Sequence of chain 58.C:
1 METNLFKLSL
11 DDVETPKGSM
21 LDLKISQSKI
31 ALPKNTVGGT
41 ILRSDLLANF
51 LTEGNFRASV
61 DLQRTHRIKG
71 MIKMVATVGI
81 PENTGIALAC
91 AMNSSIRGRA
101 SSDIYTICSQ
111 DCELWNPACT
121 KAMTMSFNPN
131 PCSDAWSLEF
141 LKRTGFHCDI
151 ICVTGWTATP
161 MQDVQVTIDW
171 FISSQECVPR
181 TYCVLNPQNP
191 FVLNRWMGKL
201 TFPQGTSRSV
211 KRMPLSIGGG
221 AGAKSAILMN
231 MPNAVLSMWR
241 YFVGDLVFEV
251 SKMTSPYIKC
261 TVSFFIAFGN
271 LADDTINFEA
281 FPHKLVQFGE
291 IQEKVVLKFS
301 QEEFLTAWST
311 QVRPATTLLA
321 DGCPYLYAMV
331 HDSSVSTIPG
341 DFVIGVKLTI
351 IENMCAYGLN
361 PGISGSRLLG

Sequence of chain 39.C:
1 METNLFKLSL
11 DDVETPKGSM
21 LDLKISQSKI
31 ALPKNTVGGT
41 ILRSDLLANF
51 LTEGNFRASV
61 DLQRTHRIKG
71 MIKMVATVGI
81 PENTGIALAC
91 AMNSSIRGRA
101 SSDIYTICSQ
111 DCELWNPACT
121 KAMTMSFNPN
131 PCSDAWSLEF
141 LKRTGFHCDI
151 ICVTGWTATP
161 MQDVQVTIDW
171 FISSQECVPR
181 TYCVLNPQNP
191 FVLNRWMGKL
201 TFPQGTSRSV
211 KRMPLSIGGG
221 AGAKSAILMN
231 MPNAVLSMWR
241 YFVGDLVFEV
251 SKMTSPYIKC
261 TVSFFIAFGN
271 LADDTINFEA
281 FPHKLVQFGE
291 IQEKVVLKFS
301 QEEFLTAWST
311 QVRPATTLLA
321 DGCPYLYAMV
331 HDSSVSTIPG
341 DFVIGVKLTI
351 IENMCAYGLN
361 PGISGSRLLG

A protein and the small-molecule ligand that binds it are described below.
Small molecule (SMILES): Nc1ccn([C@@H]2O[C@H](CO[P](=O)(O)O[C@H]3[C@@H](O)[C@H](n4ccc(=O)[nH]c4=O)O[C@@H]3CO[P](=O)(O)O[C@H]3[C@@H](O)[C@H](n4ccc(N)nc4=O)O[C@@H]3CO[P](=O)(O)O[C@H]3[C@@H](O)[C@H](n4ccc(=O)[nH]c4=O)O[C@@H]3CO[P](=O)(O)O[C@H]3[C@@H](O)[C@H](n4cnc5c(=O)nc(N)[nH]c54)O[C@@H]3CO[P](=O)(O)O[C@H]3[C@@H](O)[C@H](n4cnc5c(N)ncnc54)O[C@@H]3CO)[C@@H](O)[C@H]2O)c(=O)n1

Binding-site contacts:
Ligand atom O2' contacts residue SER126 of chain 39.C at 3.6 Å (h-bond).
Ligand atom P contacts residue SER126 of chain 39.C at 3.7 Å.
Ligand atom O4' contacts residue ARG180 of chain 39.C at 4.0 Å.
Ligand atom O2' contacts residue ARG180 of chain 39.C at 3.9 Å.
Ligand atom C5' contacts residue THR124 of chain 39.C at 3.5 Å.
Ligand atom OP1 contacts residue THR3 of chain 58.C at 2.9 Å (h-bond).
Ligand atom OP1 contacts residue THR124 of chain 39.C at 4.0 Å.
Ligand atom C4' contacts residue THR124 of chain 39.C at 3.6 Å.
Ligand atom C5' contacts residue GLU2 of chain 58.C at 3.2 Å.
Ligand atom C4' contacts residue GLU2 of chain 58.C at 3.5 Å.
Ligand atom O3' contacts residue THR3 of chain 58.C at 3.8 Å.
Ligand atom O4' contacts residue MET1 of chain 58.C at 3.7 Å.
Ligand atom OP1 contacts residue THR124 of chain 39.C at 3.8 Å.
Ligand atom N7 contacts residue ILE350 of chain 39.C at 3.8 Å.
Ligand atom O4' contacts residue PRO190 of chain 39.C at 3.2 Å.
Ligand atom C1' contacts residue ARG180 of chain 39.C at 3.7 Å.
Ligand atom P contacts residue LYS7 of chain 58.C at 3.2 Å.
Ligand atom O3' contacts residue GLU2 of chain 58.C at 3.6 Å.
Ligand atom C6 contacts residue ILE350 of chain 39.C at 3.8 Å (hydrophobic).
Ligand atom OP2 contacts residue LYS7 of chain 58.C at 2.6 Å (salt-bridge).
Ligand atom OP1 contacts residue SER126 of chain 39.C at 2.8 Å (h-bond).
Ligand atom C4 contacts residue VAL192 of chain 39.C at 3.9 Å (hydrophobic).
Ligand atom N3 contacts residue VAL192 of chain 39.C at 3.4 Å.
Ligand atom C4' contacts residue SER126 of chain 39.C at 3.4 Å.
Ligand atom C2 contacts residue VAL192 of chain 39.C at 3.7 Å (hydrophobic).
Ligand atom C2 contacts residue ARG180 of chain 39.C at 3.6 Å.
Ligand atom P contacts residue THR3 of chain 58.C at 3.9 Å.
Ligand atom C5 contacts residue ILE350 of chain 39.C at 3.6 Å (hydrophobic).
Ligand atom O2' contacts residue MET125 of chain 39.C at 3.6 Å.
Ligand atom O5' contacts residue LYS7 of chain 58.C at 3.4 Å (salt-bridge).
Ligand atom OP1 contacts residue ASN4 of chain 58.C at 3.5 Å.
Ligand atom O2' contacts residue MET1 of chain 58.C at 3.2 Å (h-bond).
Ligand atom OP1 contacts residue LYS7 of chain 58.C at 3.4 Å (salt-bridge).
Ligand atom N6 contacts residue ILE350 of chain 39.C at 4.0 Å.
Ligand atom C1' contacts residue PRO190 of chain 39.C at 3.9 Å (hydrophobic).
Ligand atom C4' contacts residue MET1 of chain 58.C at 3.9 Å (hydrophobic).
Ligand atom N6 contacts residue THR349 of chain 39.C at 3.9 Å.
Ligand atom C5' contacts residue SER126 of chain 39.C at 3.9 Å.
Ligand atom N3 contacts residue ARG180 of chain 39.C at 4.0 Å.
Ligand atom O3' contacts residue SER126 of chain 39.C at 3.3 Å.